Sequence of chain 5.C:
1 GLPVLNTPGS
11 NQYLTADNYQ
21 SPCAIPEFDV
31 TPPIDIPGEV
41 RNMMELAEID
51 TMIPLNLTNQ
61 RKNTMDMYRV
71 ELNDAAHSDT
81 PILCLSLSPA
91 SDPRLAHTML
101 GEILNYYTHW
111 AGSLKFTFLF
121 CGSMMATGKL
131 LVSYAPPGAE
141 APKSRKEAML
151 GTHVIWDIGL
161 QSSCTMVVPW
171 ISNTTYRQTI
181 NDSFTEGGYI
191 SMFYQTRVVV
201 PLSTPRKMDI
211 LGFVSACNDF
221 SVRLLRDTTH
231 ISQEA

A protein and the small-molecule ligand that binds it are described below.
Small molecule (SMILES): COc1ccc(OCc2ccc(COc3c(Cl)cccc3Cl)cc2)c(Cl)c1

Binding-site contacts:
Ligand atom C7 contacts residue MET132 of chain 5.A at 3.3 Å (hydrophobic).
Ligand atom C19 contacts residue LEU240 of chain 5.A at 3.8 Å (hydrophobic).
Ligand atom O2 contacts residue VAL196 of chain 5.A at 3.4 Å.
Ligand atom O1 contacts residue PHE237 of chain 5.A at 3.8 Å.
Ligand atom O3 contacts residue PHE130 of chain 5.A at 3.6 Å.
Ligand atom C1 contacts residue TYR205 of chain 5.A at 3.8 Å (hydrophobic).
Ligand atom C13 contacts residue PHE134 of chain 5.A at 3.7 Å (hydrophobic).
Ligand atom C16 contacts residue TYR159 of chain 5.A at 3.8 Å (hydrophobic).
Ligand atom C21 contacts residue SER128 of chain 5.A at 3.8 Å.
Ligand atom C2 contacts residue PHE237 of chain 5.A at 3.6 Å (hydrophobic).
Ligand atom C12 contacts residue ILE110 of chain 5.A at 3.8 Å (hydrophobic).
Ligand atom C7 contacts residue PHE237 of chain 5.A at 3.5 Å (hydrophobic).
Ligand atom C13 contacts residue MET132 of chain 5.A at 3.4 Å (hydrophobic).
Ligand atom CL3 contacts residue LEU240 of chain 5.A at 3.8 Å.
Ligand atom C5 contacts residue TYR112 of chain 5.A at 3.5 Å (hydrophobic).
Ligand atom C13 contacts residue ILE110 of chain 5.A at 3.7 Å (hydrophobic).
Ligand atom C21 contacts residue HIS207 of chain 5.A at 3.6 Å.
Ligand atom C4 contacts residue MET132 of chain 5.A at 3.8 Å (hydrophobic).
Ligand atom O3 contacts residue TYR112 of chain 5.A at 3.6 Å.
Ligand atom C9 contacts residue VAL199 of chain 5.A at 3.6 Å (hydrophobic).
Ligand atom C20 contacts residue LEU240 of chain 5.A at 3.8 Å (hydrophobic).
Ligand atom C9 contacts residue PHE237 of chain 5.A at 3.7 Å (hydrophobic).
Ligand atom CL3 contacts residue PHE134 of chain 5.A at 3.8 Å.
Ligand atom C8 contacts residue MET132 of chain 5.A at 3.4 Å (hydrophobic).
Ligand atom C12 contacts residue PHE134 of chain 5.A at 3.8 Å (hydrophobic).
Ligand atom CL2 contacts residue TYR159 of chain 5.A at 3.6 Å.
Ligand atom C3 contacts residue MET132 of chain 5.A at 3.7 Å (hydrophobic).
Ligand atom C17 contacts residue ALA24 of chain 5.C at 3.7 Å (hydrophobic).
Ligand atom C20 contacts residue ILE194 of chain 5.A at 3.8 Å (hydrophobic).
Ligand atom CL2 contacts residue ILE25 of chain 5.C at 3.4 Å.
Ligand atom C6 contacts residue TYR112 of chain 5.A at 3.7 Å (hydrophobic).
Ligand atom C11 contacts residue ILE110 of chain 5.A at 3.8 Å (hydrophobic).
Ligand atom C17 contacts residue TYR159 of chain 5.A at 3.7 Å (hydrophobic).
Ligand atom O1 contacts residue ILE110 of chain 5.A at 3.7 Å.
Ligand atom C21 contacts residue TYR205 of chain 5.A at 3.8 Å (hydrophobic).
Ligand atom CL2 contacts residue ALA24 of chain 5.C at 3.5 Å.
Ligand atom C14 contacts residue TYR159 of chain 5.A at 3.5 Å (hydrophobic).
Ligand atom C10 contacts residue TYR159 of chain 5.A at 3.5 Å (hydrophobic).
Ligand atom O1 contacts residue MET132 of chain 5.A at 3.7 Å.
Ligand atom C16 contacts residue ALA24 of chain 5.C at 3.8 Å (hydrophobic).

Sequence of chain 5.A:
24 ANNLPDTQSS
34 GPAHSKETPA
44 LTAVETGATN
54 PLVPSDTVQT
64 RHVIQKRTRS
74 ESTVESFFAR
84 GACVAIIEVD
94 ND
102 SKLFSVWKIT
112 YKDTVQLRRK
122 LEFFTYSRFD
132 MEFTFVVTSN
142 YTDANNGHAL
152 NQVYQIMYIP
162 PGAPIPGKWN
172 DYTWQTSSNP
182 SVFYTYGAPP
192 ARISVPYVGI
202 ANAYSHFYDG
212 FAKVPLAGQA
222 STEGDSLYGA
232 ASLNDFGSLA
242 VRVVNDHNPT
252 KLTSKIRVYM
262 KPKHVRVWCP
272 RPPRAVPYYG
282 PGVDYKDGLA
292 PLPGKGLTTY